Binding-site contacts:
Ligand atom C contacts residue ARG385 of chain 1.C at 3.5 Å.
Ligand atom CB contacts residue GLY194 of chain 1.C at 2.9 Å.
Ligand atom OXT contacts residue ARG172 of chain 1.C at 3.1 Å (salt-bridge).
Ligand atom CG contacts residue PRO383 of chain 1.C at 3.7 Å (hydrophobic).
Ligand atom CD2 contacts residue THR192 of chain 1.C at 3.7 Å.
Ligand atom CA contacts residue PRO383 of chain 1.C at 3.6 Å (hydrophobic).
Ligand atom O contacts residue MET384 of chain 1.C at 3.4 Å.
Ligand atom CD contacts residue MET382 of chain 1.C at 3.8 Å (hydrophobic).
Ligand atom O contacts residue MET382 of chain 1.C at 3.6 Å (h-bond).
Ligand atom CB contacts residue PRO383 of chain 1.C at 3.2 Å (hydrophobic).
Ligand atom C contacts residue GLY194 of chain 1.C at 3.8 Å.
Ligand atom CD2 contacts residue ARG196 of chain 1.C at 3.6 Å.
Ligand atom OE1 contacts residue ASN340 of chain 1.C at 3.7 Å.
Ligand atom O contacts residue MET382 of chain 1.C at 3.2 Å.
Ligand atom CE2 contacts residue GLY194 of chain 1.C at 3.8 Å.
Ligand atom CE2 contacts residue THR192 of chain 1.C at 3.2 Å.
Ligand atom CE2 contacts residue ARG385 of chain 1.C at 3.6 Å.
Ligand atom OE1 contacts residue TYR343 of chain 1.C at 3.7 Å.
Ligand atom CE1 contacts residue VAL364 of chain 1.C at 3.7 Å (hydrophobic).
Ligand atom CA contacts residue GLY194 of chain 1.C at 3.3 Å.
Ligand atom NE2 contacts residue MET382 of chain 1.C at 2.8 Å (h-bond).
Ligand atom CB contacts residue MET382 of chain 1.C at 3.5 Å (hydrophobic).
Ligand atom CZ contacts residue ARG385 of chain 1.C at 3.7 Å.
Ligand atom OD2 contacts residue GLY194 of chain 1.C at 3.6 Å.
Ligand atom CD1 contacts residue PRO383 of chain 1.C at 3.2 Å (hydrophobic).
Ligand atom CD2 contacts residue VAL267 of chain 1.C at 3.6 Å (hydrophobic).
Ligand atom CD1 contacts residue VAL267 of chain 1.C at 3.7 Å (hydrophobic).
Ligand atom O contacts residue ARG385 of chain 1.C at 2.7 Å (salt-bridge).
Ligand atom OE1 contacts residue MET384 of chain 1.C at 3.5 Å.
Ligand atom CG contacts residue VAL267 of chain 1.C at 3.7 Å (hydrophobic).
Ligand atom CG contacts residue HIS195 of chain 1.C at 3.6 Å.
Ligand atom CE1 contacts residue PRO262 of chain 1.C at 3.8 Å (hydrophobic).
Ligand atom N contacts residue GLY194 of chain 1.C at 2.7 Å (h-bond).
Ligand atom C contacts residue MET382 of chain 1.C at 3.6 Å (hydrophobic).
Ligand atom CZ contacts residue GLY194 of chain 1.C at 3.8 Å.
Ligand atom N contacts residue PRO383 of chain 1.C at 3.0 Å (h-bond).
Ligand atom CZ contacts residue THR192 of chain 1.C at 3.5 Å.
Ligand atom C contacts residue MET382 of chain 1.C at 3.8 Å (hydrophobic).
Ligand atom NE2 contacts residue PRO383 of chain 1.C at 3.5 Å (h-bond).
Ligand atom CD1 contacts residue VAL380 of chain 1.C at 3.7 Å (hydrophobic).

Sequence of chain 1.C:
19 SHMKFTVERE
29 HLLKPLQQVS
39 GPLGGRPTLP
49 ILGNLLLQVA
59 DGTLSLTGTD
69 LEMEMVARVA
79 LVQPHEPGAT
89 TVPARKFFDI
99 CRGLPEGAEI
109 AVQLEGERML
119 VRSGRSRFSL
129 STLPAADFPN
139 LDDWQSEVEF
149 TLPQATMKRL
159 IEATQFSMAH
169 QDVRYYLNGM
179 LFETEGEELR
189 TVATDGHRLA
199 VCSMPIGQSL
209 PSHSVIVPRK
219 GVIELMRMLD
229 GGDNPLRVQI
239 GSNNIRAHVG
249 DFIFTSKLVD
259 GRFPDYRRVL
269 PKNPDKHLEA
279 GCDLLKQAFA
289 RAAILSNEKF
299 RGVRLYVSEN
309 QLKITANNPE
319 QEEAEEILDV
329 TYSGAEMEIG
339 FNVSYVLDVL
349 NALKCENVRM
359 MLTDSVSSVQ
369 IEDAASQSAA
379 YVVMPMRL

This protein binds this small molecule.
Small molecule (SMILES): CC(=O)N[C@@H](CCC(N)=O)C(=O)N[C@@H](CC1CCCCC1)C(=O)N(C)[C@@H](CC(=O)O)C(=O)N[C@@H](CC(C)C)C(=O)N[C@@H](Cc1ccccc1)C(=O)O